Sequence of chain 1.Z:
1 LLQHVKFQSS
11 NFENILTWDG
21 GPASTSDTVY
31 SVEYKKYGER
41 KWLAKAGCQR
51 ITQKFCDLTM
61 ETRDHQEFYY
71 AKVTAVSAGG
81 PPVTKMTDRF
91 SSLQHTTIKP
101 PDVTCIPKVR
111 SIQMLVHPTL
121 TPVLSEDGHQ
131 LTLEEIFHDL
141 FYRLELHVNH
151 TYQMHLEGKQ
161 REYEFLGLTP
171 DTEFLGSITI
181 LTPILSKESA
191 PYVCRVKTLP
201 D

A small-molecule ligand and the protein it binds are described below.
Small molecule (SMILES): CC(=O)N[C@H]1[C@H](O[C@H]2[C@H](O)[C@@H](NC(C)=O)CO[C@@H]2CO)O[C@H](CO)[C@@H](O)[C@@H]1O

Binding-site contacts:
Ligand atom C8 contacts residue PHE24 of chain 1.AA at 4.2 Å (hydrophobic).
Ligand atom C7 contacts residue ASN21 of chain 1.AA at 3.0 Å.
Ligand atom C8 contacts residue GLU122 of chain 1.BA at 4.3 Å.
Ligand atom C8 contacts residue MET25 of chain 1.AA at 4.3 Å (hydrophobic).
Ligand atom O3 contacts residue MET25 of chain 1.AA at 3.8 Å.
Ligand atom O7 contacts residue SER186 of chain 1.Z at 3.7 Å.
Ligand atom C6 contacts residue GLU122 of chain 1.BA at 3.0 Å.
Ligand atom O6 contacts residue GLU122 of chain 1.BA at 2.6 Å (salt-bridge).
Ligand atom C2 contacts residue ASN21 of chain 1.AA at 2.5 Å.
Ligand atom C8 contacts residue ASN21 of chain 1.AA at 4.2 Å.
Ligand atom O7 contacts residue ASN21 of chain 1.AA at 2.7 Å (h-bond).
Ligand atom C5 contacts residue GLU122 of chain 1.BA at 4.1 Å.
Ligand atom O5 contacts residue GLU122 of chain 1.BA at 4.3 Å.
Ligand atom C4 contacts residue ASN21 of chain 1.AA at 4.3 Å.
Ligand atom C2 contacts residue MET25 of chain 1.AA at 3.9 Å (hydrophobic).
Ligand atom C3 contacts residue MET25 of chain 1.AA at 3.6 Å (hydrophobic).
Ligand atom C5 contacts residue ASN21 of chain 1.AA at 3.8 Å.
Ligand atom N2 contacts residue MET25 of chain 1.AA at 3.3 Å.
Ligand atom C1 contacts residue MET25 of chain 1.AA at 3.9 Å (hydrophobic).
Ligand atom O5 contacts residue TRP124 of chain 1.BA at 4.1 Å.
Ligand atom O7 contacts residue LEU185 of chain 1.Z at 4.0 Å.
Ligand atom C1 contacts residue ASN21 of chain 1.AA at 1.4 Å.
Ligand atom C7 contacts residue MET25 of chain 1.AA at 4.3 Å (hydrophobic).
Ligand atom O5 contacts residue ASN21 of chain 1.AA at 2.5 Å (h-bond).
Ligand atom N2 contacts residue ASN21 of chain 1.AA at 2.9 Å (h-bond).
Ligand atom C3 contacts residue ASN21 of chain 1.AA at 3.8 Å.
Ligand atom C1 contacts residue TRP124 of chain 1.BA at 4.5 Å (hydrophobic).

Sequence of chain 1.BA:
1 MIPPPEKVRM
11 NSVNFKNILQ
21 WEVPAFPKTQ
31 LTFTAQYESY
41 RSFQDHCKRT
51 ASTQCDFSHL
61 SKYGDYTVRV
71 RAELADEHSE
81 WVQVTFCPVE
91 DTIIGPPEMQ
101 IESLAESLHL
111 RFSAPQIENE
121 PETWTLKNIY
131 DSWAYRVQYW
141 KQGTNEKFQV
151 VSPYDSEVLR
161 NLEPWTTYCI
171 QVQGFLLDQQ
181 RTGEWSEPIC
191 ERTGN

Sequence of chain 1.AA:
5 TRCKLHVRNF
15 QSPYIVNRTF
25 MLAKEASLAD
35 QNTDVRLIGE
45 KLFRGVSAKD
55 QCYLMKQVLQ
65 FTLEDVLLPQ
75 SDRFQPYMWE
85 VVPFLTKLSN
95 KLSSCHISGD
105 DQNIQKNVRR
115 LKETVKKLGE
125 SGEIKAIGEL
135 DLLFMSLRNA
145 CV